Binding-site contacts:
Ligand atom O6 contacts residue DC4 of chain 1.B at 3.0 Å (h-bond).
Ligand atom C2 contacts residue DC5 of chain 1.B at 3.2 Å.
Ligand atom O6 contacts residue GLN259 of chain 1.E at 2.8 Å (h-bond).
Ligand atom OP2 contacts residue LYS254 of chain 1.E at 3.2 Å (salt-bridge).
Ligand atom OP1 contacts residue HIS120 of chain 1.E at 2.7 Å (h-bond).
Ligand atom O2 contacts residue DG7 of chain 1.B at 2.9 Å (h-bond).
Ligand atom N4 contacts residue DG7 of chain 1.B at 2.8 Å (h-bond).
Ligand atom OP2 contacts residue LYS257 of chain 1.E at 2.9 Å (salt-bridge).
Ligand atom N4 contacts residue DG6 of chain 1.B at 3.0 Å (h-bond).
Ligand atom N3 contacts residue DG10 of chain 1.B at 3.0 Å (h-bond).
Ligand atom OP2 contacts residue SER121 of chain 1.E at 2.7 Å (h-bond).
Ligand atom N1 contacts residue DC2 of chain 1.B at 3.0 Å (h-bond).
Ligand atom OP2 contacts residue LYS123 of chain 1.E at 2.7 Å (salt-bridge).
Ligand atom O2 contacts residue DG6 of chain 1.B at 2.8 Å (h-bond).
Ligand atom N2 contacts residue DC4 of chain 1.B at 2.7 Å (h-bond).
Ligand atom N2 contacts residue DC5 of chain 1.B at 2.8 Å (h-bond).
Ligand atom O6 contacts residue SER127 of chain 1.E at 3.2 Å (h-bond).
Ligand atom O6 contacts residue DC2 of chain 1.B at 2.9 Å (h-bond).
Ligand atom N3 contacts residue DG7 of chain 1.B at 2.9 Å (h-bond).
Ligand atom N3 contacts residue DG6 of chain 1.B at 2.9 Å (h-bond).
Ligand atom O5' contacts residue HIS120 of chain 1.E at 3.1 Å (h-bond).
Ligand atom N2 contacts residue DC2 of chain 1.B at 3.1 Å (h-bond).
Ligand atom N3 contacts residue DG9 of chain 1.B at 2.9 Å (h-bond).
Ligand atom O2 contacts residue DG9 of chain 1.B at 2.9 Å (h-bond).
Ligand atom OP1 contacts residue SER122 of chain 1.E at 2.6 Å (h-bond).
Ligand atom N4 contacts residue DG8 of chain 1.B at 2.9 Å (h-bond).
Ligand atom N1 contacts residue DC5 of chain 1.B at 2.9 Å (h-bond).
Ligand atom N1 contacts residue DC4 of chain 1.B at 2.9 Å (h-bond).
Ligand atom N1 contacts residue DC3 of chain 1.B at 2.9 Å (h-bond).
Ligand atom N2 contacts residue DC3 of chain 1.B at 2.9 Å (h-bond).
Ligand atom N4 contacts residue DG9 of chain 1.B at 2.9 Å (h-bond).
Ligand atom C6 contacts residue DC5 of chain 1.B at 3.1 Å.
Ligand atom O6 contacts residue DC3 of chain 1.B at 2.8 Å (h-bond).
Ligand atom N7 contacts residue SER127 of chain 1.E at 2.7 Å (h-bond).
Ligand atom N3 contacts residue DG8 of chain 1.B at 2.9 Å (h-bond).
Ligand atom O2 contacts residue DG8 of chain 1.B at 2.8 Å (h-bond).
Ligand atom O2 contacts residue DG10 of chain 1.B at 3.0 Å (h-bond).
Ligand atom O6 contacts residue LYS261 of chain 1.E at 3.0 Å.
Ligand atom N4 contacts residue DG10 of chain 1.B at 2.9 Å (h-bond).
Ligand atom O6 contacts residue DC5 of chain 1.B at 2.9 Å (h-bond).

Sequence of chain 1.E:
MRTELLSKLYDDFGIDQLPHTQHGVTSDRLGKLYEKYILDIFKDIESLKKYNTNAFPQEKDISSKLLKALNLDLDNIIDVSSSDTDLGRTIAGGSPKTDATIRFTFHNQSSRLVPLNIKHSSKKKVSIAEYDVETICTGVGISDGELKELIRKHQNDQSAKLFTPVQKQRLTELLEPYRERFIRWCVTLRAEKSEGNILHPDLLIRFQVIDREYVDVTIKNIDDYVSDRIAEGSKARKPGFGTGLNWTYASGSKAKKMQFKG

This small molecule binds to this protein.
Small molecule (SMILES): Nc1ccn([C@H]2C[C@H](O[P](=O)(O)OC[C@H]3O[C@@H](n4ccc(N)nc4=O)C[C@@H]3O[P](=O)(O)OC[C@H]3O[C@@H](n4ccc(N)nc4=O)C[C@@H]3O[P](=O)(O)OC[C@H]3O[C@@H](n4ccc(N)nc4=O)C[C@@H]3O[P](=O)(O)OC[C@H]3O[C@@H](n4ccc(N)nc4=O)C[C@@H]3O[P](=O)(O)OC[C@H]3O[C@@H](n4cnc5c(=O)nc(N)[nH]c54)C[C@@H]3O[P](=O)(O)OC[C@H]3O[C@@H](n4cnc5c(=O)nc(N)[nH]c54)C[C@@H]3O[P](=O)(O)OC[C@H]3O[C@@H](n4cnc5c(=O)nc(N)[nH]c54)C[C@@H]3O[P](=O)(O)OC[C@H]3O[C@@H](n4cnc5c(=O)nc(N)[nH]c54)C[C@@H]3O)[C@@H](CO)O2)c(=O)n1